A small-molecule ligand and the protein it binds are described below.
Small molecule (SMILES): CC(C)[C@H](NC(=O)[C@@H](NC(=O)[C@H](Cc1ccc(O)cc1)NC(=O)[C@@H](N)CO)[C@@H](C)OP(=O)(O)O)C(=O)O

Sequence of chain 2.A:
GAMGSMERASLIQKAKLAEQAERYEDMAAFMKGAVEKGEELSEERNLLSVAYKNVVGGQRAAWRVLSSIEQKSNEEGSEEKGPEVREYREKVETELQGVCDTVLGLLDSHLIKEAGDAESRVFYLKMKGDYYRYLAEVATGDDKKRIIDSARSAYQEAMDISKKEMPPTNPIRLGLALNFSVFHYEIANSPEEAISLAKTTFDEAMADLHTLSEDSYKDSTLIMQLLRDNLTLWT

Binding-site contacts:
Ligand atom O1P contacts residue ARG61 of chain 2.A at 2.9 Å (salt-bridge).
Ligand atom N contacts residue GLU187 of chain 2.A at 3.4 Å (salt-bridge).
Ligand atom OG contacts residue GLU187 of chain 2.A at 3.0 Å (salt-bridge).
Ligand atom OXT contacts residue LYS54 of chain 2.A at 3.3 Å.
Ligand atom N contacts residue ASN180 of chain 2.A at 3.0 Å (h-bond).
Ligand atom C contacts residue LYS54 of chain 2.A at 3.6 Å.
Ligand atom CD2 contacts residue ASP230 of chain 2.A at 3.7 Å.
Ligand atom CG2 contacts residue GLY176 of chain 2.A at 3.6 Å.
Ligand atom CG1 contacts residue LEU179 of chain 2.A at 3.8 Å (hydrophobic).
Ligand atom CB contacts residue ASN231 of chain 2.A at 3.7 Å.
Ligand atom O contacts residue ASN231 of chain 2.A at 3.0 Å (h-bond).
Ligand atom CE2 contacts residue ASP230 of chain 2.A at 3.8 Å.
Ligand atom CB contacts residue ASN180 of chain 2.A at 3.2 Å.
Ligand atom CA contacts residue ASN231 of chain 2.A at 3.7 Å.
Ligand atom CG2 contacts residue ASN180 of chain 2.A at 3.6 Å.
Ligand atom C contacts residue ASN231 of chain 2.A at 3.7 Å.
Ligand atom CB contacts residue GLU187 of chain 2.A at 3.2 Å.
Ligand atom CA contacts residue LEU179 of chain 2.A at 3.7 Å (hydrophobic).
Ligand atom P contacts residue ARG134 of chain 2.A at 3.8 Å.
Ligand atom CB contacts residue ASN231 of chain 2.A at 3.6 Å.
Ligand atom CG2 contacts residue VAL183 of chain 2.A at 3.7 Å (hydrophobic).
Ligand atom P contacts residue ARG61 of chain 2.A at 3.7 Å.
Ligand atom O contacts residue LYS127 of chain 2.A at 3.0 Å (salt-bridge).
Ligand atom P contacts residue TYR135 of chain 2.A at 3.8 Å.
Ligand atom CB contacts residue VAL183 of chain 2.A at 3.8 Å (hydrophobic).
Ligand atom OG contacts residue TRP235 of chain 2.A at 3.3 Å (h-bond).
Ligand atom CG1 contacts residue LEU227 of chain 2.A at 3.4 Å (hydrophobic).
Ligand atom N contacts residue ASN231 of chain 2.A at 2.8 Å (h-bond).
Ligand atom O contacts residue VAL183 of chain 2.A at 3.5 Å.
Ligand atom CA contacts residue ASN180 of chain 2.A at 3.3 Å.
Ligand atom CA contacts residue ASN231 of chain 2.A at 3.6 Å.
Ligand atom O3P contacts residue ARG134 of chain 2.A at 2.8 Å (salt-bridge).
Ligand atom CG2 contacts residue ARG134 of chain 2.A at 3.7 Å.
Ligand atom O2P contacts residue ARG61 of chain 2.A at 3.0 Å (salt-bridge).
Ligand atom CD2 contacts residue ASN231 of chain 2.A at 3.4 Å.
Ligand atom O contacts residue LEU179 of chain 2.A at 3.5 Å.
Ligand atom O contacts residue ASN180 of chain 2.A at 2.9 Å (h-bond).
Ligand atom O3P contacts residue TYR135 of chain 2.A at 2.5 Å (h-bond).
Ligand atom O1P contacts residue ARG134 of chain 2.A at 2.9 Å (salt-bridge).
Ligand atom C contacts residue ASN180 of chain 2.A at 3.6 Å.